The protein below binds the small molecule below.
Small molecule (SMILES): [H]/N=C(/N)c1ccc(NC(=O)c2cc(C)cc(I)c2O)cc1Cl

Sequence of chain 1.B:
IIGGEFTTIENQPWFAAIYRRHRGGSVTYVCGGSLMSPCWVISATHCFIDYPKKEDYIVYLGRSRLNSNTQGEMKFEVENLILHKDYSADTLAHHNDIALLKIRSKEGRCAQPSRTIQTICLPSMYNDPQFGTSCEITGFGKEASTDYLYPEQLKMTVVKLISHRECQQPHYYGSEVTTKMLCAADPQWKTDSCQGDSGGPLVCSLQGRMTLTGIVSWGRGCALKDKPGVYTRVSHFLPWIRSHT

Binding-site contacts:
Ligand atom C7 contacts residue GLY219 of chain 1.B at 3.8 Å.
Ligand atom C2 contacts residue TRP218 of chain 1.B at 3.5 Å (hydrophobic).
Ligand atom N1 contacts residue ASP192 of chain 1.B at 3.1 Å (salt-bridge).
Ligand atom N1 contacts residue GLY219 of chain 1.B at 3.5 Å.
Ligand atom N1 contacts residue SER193 of chain 1.B at 3.8 Å.
Ligand atom C5 contacts residue GLN195 of chain 1.B at 3.4 Å.
Ligand atom N2 contacts residue ASP192 of chain 1.B at 2.9 Å (salt-bridge).
Ligand atom C21 contacts residue GLN195 of chain 1.B at 3.7 Å.
Ligand atom O14 contacts residue GLN195 of chain 1.B at 3.5 Å.
Ligand atom C11 contacts residue GLN195 of chain 1.B at 3.7 Å.
Ligand atom C4 contacts residue CYS194 of chain 1.B at 3.6 Å (hydrophobic).
Ligand atom C7 contacts residue SER193 of chain 1.B at 3.3 Å.
Ligand atom C14 contacts residue GLY196 of chain 1.B at 3.5 Å.
Ligand atom C8 contacts residue GLN195 of chain 1.B at 3.7 Å.
Ligand atom C1 contacts residue SER193 of chain 1.B at 3.6 Å.
Ligand atom C1 contacts residue GLY219 of chain 1.B at 3.8 Å.
Ligand atom N3 contacts residue CYS194 of chain 1.B at 3.8 Å.
Ligand atom C6 contacts residue CYS222 of chain 1.B at 3.6 Å (hydrophobic).
Ligand atom O14 contacts residue SER198 of chain 1.B at 2.5 Å (h-bond).
Ligand atom I13 contacts residue CYS31 of chain 1.B at 3.7 Å.
Ligand atom N1 contacts residue GLY221 of chain 1.B at 2.8 Å (h-bond).
Ligand atom C4 contacts residue GLN195 of chain 1.B at 3.8 Å.
Ligand atom N2 contacts residue SER193 of chain 1.B at 2.8 Å (h-bond).
Ligand atom C14 contacts residue SER198 of chain 1.B at 3.3 Å.
Ligand atom C14 contacts residue GLN195 of chain 1.B at 3.6 Å.
Ligand atom C13 contacts residue GLY196 of chain 1.B at 3.8 Å.
Ligand atom C6 contacts residue CYS194 of chain 1.B at 3.6 Å (hydrophobic).
Ligand atom C5 contacts residue CYS194 of chain 1.B at 3.4 Å (hydrophobic).
Ligand atom O14 contacts residue GLY196 of chain 1.B at 2.9 Å (h-bond).
Ligand atom N3 contacts residue GLN195 of chain 1.B at 3.5 Å.
Ligand atom CL2 contacts residue SER193 of chain 1.B at 3.4 Å.
Ligand atom C7 contacts residue GLY221 of chain 1.B at 3.7 Å.
Ligand atom I13 contacts residue VAL30 of chain 1.B at 3.4 Å.
Ligand atom C2 contacts residue GLY219 of chain 1.B at 3.7 Å.
Ligand atom C9 contacts residue GLN195 of chain 1.B at 3.6 Å.
Ligand atom C7 contacts residue ASP192 of chain 1.B at 3.5 Å.
Ligand atom C10 contacts residue GLN195 of chain 1.B at 3.6 Å.
Ligand atom N2 contacts residue GLY229 of chain 1.B at 3.3 Å.
Ligand atom C6 contacts residue GLY221 of chain 1.B at 3.2 Å.
Ligand atom CL2 contacts residue TRP218 of chain 1.B at 3.0 Å.